Sequence of chain 3.A:
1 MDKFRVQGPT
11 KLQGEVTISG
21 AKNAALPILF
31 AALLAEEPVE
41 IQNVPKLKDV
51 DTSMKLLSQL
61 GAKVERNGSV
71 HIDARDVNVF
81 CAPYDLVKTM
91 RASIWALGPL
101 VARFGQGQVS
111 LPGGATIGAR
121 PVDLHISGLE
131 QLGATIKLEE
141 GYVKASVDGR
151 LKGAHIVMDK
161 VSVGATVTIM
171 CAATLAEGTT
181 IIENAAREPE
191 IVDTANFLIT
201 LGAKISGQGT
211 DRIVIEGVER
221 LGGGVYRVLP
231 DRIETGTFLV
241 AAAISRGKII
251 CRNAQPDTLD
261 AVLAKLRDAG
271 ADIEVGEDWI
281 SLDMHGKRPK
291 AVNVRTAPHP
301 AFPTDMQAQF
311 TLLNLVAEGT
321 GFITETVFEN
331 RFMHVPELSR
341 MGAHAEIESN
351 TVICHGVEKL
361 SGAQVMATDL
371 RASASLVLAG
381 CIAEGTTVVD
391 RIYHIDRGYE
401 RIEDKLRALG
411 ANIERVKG

Binding-site contacts:
Ligand atom O10 contacts residue ARG120 of chain 3.A at 2.6 Å (salt-bridge).
Ligand atom O21 contacts residue ASN23 of chain 3.A at 2.9 Å (h-bond).
Ligand atom O12 contacts residue TRP95 of chain 3.A at 3.3 Å.
Ligand atom O17 contacts residue ARG120 of chain 3.A at 2.8 Å (salt-bridge).
Ligand atom O6 contacts residue SER162 of chain 3.A at 2.8 Å (h-bond).
Ligand atom O5 contacts residue SER162 of chain 3.A at 3.3 Å.
Ligand atom C14 contacts residue ASP305 of chain 3.A at 3.3 Å.
Ligand atom O18 contacts residue LYS22 of chain 3.A at 3.3 Å (salt-bridge).
Ligand atom F1 contacts residue ASP305 of chain 3.A at 3.2 Å.
Ligand atom O6 contacts residue GLY164 of chain 3.A at 3.4 Å (h-bond).
Ligand atom O9 contacts residue GLY164 of chain 3.A at 2.9 Å (h-bond).
Ligand atom O16 contacts residue ARG120 of chain 3.A at 2.7 Å (salt-bridge).
Ligand atom O18 contacts residue LEU370 of chain 3.A at 3.3 Å.
Ligand atom P3 contacts residue ARG120 of chain 3.A at 3.2 Å.
Ligand atom O19 contacts residue ARG331 of chain 3.A at 2.8 Å (salt-bridge).
Ligand atom O1 contacts residue HIS125 of chain 3.A at 3.2 Å.
Ligand atom O22 contacts residue PHE328 of chain 3.A at 3.2 Å.
Ligand atom N3 contacts residue ASN23 of chain 3.A at 3.3 Å (h-bond).
Ligand atom C1 contacts residue PRO121 of chain 3.A at 2.9 Å (hydrophobic).
Ligand atom N1 contacts residue ASP123 of chain 3.A at 3.0 Å (salt-bridge).
Ligand atom O11 contacts residue ARG120 of chain 3.A at 3.0 Å.
Ligand atom C8 contacts residue ASN23 of chain 3.A at 2.8 Å.
Ligand atom C6 contacts residue PRO121 of chain 3.A at 3.2 Å (hydrophobic).
Ligand atom O1 contacts residue LEU124 of chain 3.A at 2.7 Å (h-bond).
Ligand atom O13 contacts residue LYS22 of chain 3.A at 2.9 Å (salt-bridge).
Ligand atom O18 contacts residue ARG371 of chain 3.A at 2.7 Å (salt-bridge).
Ligand atom O15 contacts residue ARG397 of chain 3.A at 2.9 Å (salt-bridge).
Ligand atom O15 contacts residue LYS22 of chain 3.A at 2.9 Å (salt-bridge).
Ligand atom O1 contacts residue PRO121 of chain 3.A at 3.1 Å (h-bond).
Ligand atom O22 contacts residue ASP305 of chain 3.A at 2.7 Å (salt-bridge).
Ligand atom C20 contacts residue ASP305 of chain 3.A at 3.2 Å.
Ligand atom C7 contacts residue ASN23 of chain 3.A at 2.9 Å.
Ligand atom O2 contacts residue PRO121 of chain 3.A at 3.3 Å.
Ligand atom O19 contacts residue ARG371 of chain 3.A at 3.0 Å (salt-bridge).
Ligand atom C15 contacts residue VAL327 of chain 3.A at 3.3 Å (hydrophobic).
Ligand atom O1 contacts residue VAL122 of chain 3.A at 3.1 Å.
Ligand atom O14 contacts residue VAL327 of chain 3.A at 2.8 Å (h-bond).
Ligand atom O5 contacts residue VAL163 of chain 3.A at 2.8 Å (h-bond).
Ligand atom N1 contacts residue PRO121 of chain 3.A at 3.0 Å (h-bond).
Ligand atom O19 contacts residue ASP305 of chain 3.A at 2.9 Å (salt-bridge).

The small molecule below binds the protein below.
Small molecule (SMILES): CC(=O)N[C@H]1[C@@H](O[P](=O)(O)O[P](=O)(O)OC[C@H]2O[C@@H](n3ccc(=O)[nH]c3=O)[C@H](O)[C@@H]2O)O[C@H](CO)[C@@H](O)[C@@H]1O[C@@](CF)(OP(=O)(O)O)C(=O)O